Binding-site contacts:
Ligand atom C07 contacts residue TYR466 of chain 3.A at 4.3 Å (hydrophobic).
Ligand atom C05 contacts residue ASN463 of chain 3.A at 3.1 Å.
Ligand atom C05 contacts residue ILE428 of chain 3.A at 4.2 Å (hydrophobic).
Ligand atom O14 contacts residue HIS425 of chain 3.A at 4.3 Å.
Ligand atom C06 contacts residue PHE424 of chain 3.A at 3.1 Å (hydrophobic).
Ligand atom N17 contacts residue GLU402 of chain 3.A at 3.0 Å (salt-bridge).
Ligand atom C09 contacts residue ARG469 of chain 3.A at 4.2 Å.
Ligand atom C08 contacts residue HIS425 of chain 3.A at 3.8 Å.
Ligand atom B01 contacts residue MET602 of chain 3.A at 4.1 Å.
Ligand atom C07 contacts residue ILE428 of chain 3.A at 4.0 Å (hydrophobic).
Ligand atom C06 contacts residue ILE428 of chain 3.A at 3.5 Å (hydrophobic).
Ligand atom C09 contacts residue MET602 of chain 3.A at 3.6 Å (hydrophobic).
Ligand atom B01 contacts residue TYR466 of chain 3.A at 4.1 Å.
Ligand atom C13 contacts residue HIS425 of chain 3.A at 3.5 Å.
Ligand atom C12 contacts residue ARG469 of chain 3.A at 3.8 Å.
Ligand atom C11 contacts residue GLY422 of chain 3.A at 4.2 Å.
Ligand atom C03 contacts residue TYR466 of chain 3.A at 3.5 Å (hydrophobic).
Ligand atom B01 contacts residue HIS425 of chain 3.A at 4.2 Å.
Ligand atom C11 contacts residue ARG469 of chain 3.A at 3.6 Å.
Ligand atom C09 contacts residue HIS425 of chain 3.A at 4.3 Å.
Ligand atom N17 contacts residue HIS425 of chain 3.A at 3.4 Å (h-bond).
Ligand atom C12 contacts residue HIS425 of chain 3.A at 3.8 Å.
Ligand atom C05 contacts residue PHE424 of chain 3.A at 4.3 Å (hydrophobic).
Ligand atom C04 contacts residue TYR466 of chain 3.A at 3.5 Å (hydrophobic).
Ligand atom C02 contacts residue TYR466 of chain 3.A at 3.9 Å (hydrophobic).
Ligand atom C13 contacts residue TYR466 of chain 3.A at 4.2 Å (hydrophobic).
Ligand atom C16 contacts residue GLU402 of chain 3.A at 3.6 Å.
Ligand atom C12 contacts residue GLY422 of chain 3.A at 3.8 Å.
Ligand atom C15 contacts residue MET602 of chain 3.A at 4.1 Å (hydrophobic).
Ligand atom C10 contacts residue ARG469 of chain 3.A at 3.8 Å.
Ligand atom C05 contacts residue TYR466 of chain 3.A at 3.8 Å (hydrophobic).
Ligand atom C08 contacts residue MET602 of chain 3.A at 4.3 Å (hydrophobic).
Ligand atom O14 contacts residue MET602 of chain 3.A at 3.4 Å (h-bond).
Ligand atom C06 contacts residue ASN463 of chain 3.A at 3.5 Å.
Ligand atom C08 contacts residue TYR466 of chain 3.A at 4.3 Å (hydrophobic).
Ligand atom N17 contacts residue VAL401 of chain 3.A at 3.6 Å (h-bond).
Ligand atom C07 contacts residue HIS425 of chain 3.A at 4.1 Å.
Ligand atom C07 contacts residue PHE424 of chain 3.A at 3.4 Å (hydrophobic).
Ligand atom C15 contacts residue HIS425 of chain 3.A at 3.5 Å.
Ligand atom C16 contacts residue HIS425 of chain 3.A at 3.9 Å.

Sequence of chain 3.A:
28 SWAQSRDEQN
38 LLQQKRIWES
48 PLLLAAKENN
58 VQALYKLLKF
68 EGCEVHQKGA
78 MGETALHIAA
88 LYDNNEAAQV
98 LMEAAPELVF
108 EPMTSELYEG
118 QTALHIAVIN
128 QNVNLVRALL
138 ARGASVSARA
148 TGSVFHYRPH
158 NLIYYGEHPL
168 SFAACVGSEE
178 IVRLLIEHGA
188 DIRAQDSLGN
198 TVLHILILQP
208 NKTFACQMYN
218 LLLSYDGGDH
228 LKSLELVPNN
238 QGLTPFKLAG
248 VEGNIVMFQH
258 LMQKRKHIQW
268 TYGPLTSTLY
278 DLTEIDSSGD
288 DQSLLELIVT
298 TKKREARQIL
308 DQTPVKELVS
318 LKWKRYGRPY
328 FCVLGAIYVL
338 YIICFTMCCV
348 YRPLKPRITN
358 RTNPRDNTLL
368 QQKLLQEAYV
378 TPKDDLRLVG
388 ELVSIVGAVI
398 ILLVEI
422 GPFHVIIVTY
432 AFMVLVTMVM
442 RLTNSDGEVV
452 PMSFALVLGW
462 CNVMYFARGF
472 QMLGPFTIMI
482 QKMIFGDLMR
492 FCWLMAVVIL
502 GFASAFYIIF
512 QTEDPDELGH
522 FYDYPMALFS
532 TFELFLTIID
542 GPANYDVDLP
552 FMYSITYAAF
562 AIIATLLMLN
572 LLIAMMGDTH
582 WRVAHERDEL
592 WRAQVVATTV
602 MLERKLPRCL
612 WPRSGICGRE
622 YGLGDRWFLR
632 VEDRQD

The small molecule below binds the protein below.
Small molecule (SMILES): NCCOB(c1ccccc1)c1ccccc1